The protein below binds the small molecule below.
Small molecule (SMILES): CC(=O)N[C@@H]1[C@@H](O)[C@@H](O)[C@@H](CO)O[C@H]1O

Sequence of chain 1.B:
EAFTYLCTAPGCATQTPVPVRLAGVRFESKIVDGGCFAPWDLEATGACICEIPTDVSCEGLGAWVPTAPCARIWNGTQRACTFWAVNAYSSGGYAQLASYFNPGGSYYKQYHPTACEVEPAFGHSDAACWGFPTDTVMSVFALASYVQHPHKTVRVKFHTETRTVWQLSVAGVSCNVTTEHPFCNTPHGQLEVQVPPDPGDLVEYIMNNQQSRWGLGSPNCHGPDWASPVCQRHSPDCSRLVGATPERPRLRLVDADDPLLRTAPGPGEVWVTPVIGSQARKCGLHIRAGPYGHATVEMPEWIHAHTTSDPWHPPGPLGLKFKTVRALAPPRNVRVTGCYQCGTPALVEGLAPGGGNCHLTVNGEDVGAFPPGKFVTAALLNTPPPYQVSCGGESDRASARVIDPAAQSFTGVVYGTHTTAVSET

Sequence of chain 1.A:
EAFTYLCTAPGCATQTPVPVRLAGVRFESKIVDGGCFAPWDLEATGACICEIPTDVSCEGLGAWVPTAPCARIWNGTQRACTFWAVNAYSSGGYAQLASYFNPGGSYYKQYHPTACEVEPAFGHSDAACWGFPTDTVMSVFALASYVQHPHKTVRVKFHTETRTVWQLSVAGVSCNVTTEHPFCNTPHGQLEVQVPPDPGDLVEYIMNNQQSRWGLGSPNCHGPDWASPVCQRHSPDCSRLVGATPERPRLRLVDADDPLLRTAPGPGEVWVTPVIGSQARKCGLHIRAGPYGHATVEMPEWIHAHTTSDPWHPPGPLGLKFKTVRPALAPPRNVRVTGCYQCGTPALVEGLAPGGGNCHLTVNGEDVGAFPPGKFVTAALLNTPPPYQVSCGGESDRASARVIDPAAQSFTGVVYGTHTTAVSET

Binding-site contacts:
Ligand atom O6 contacts residue ARG292 of chain 1.B at 3.9 Å.
Ligand atom C8 contacts residue THR429 of chain 1.A at 3.4 Å.
Ligand atom O7 contacts residue NGA1 of chain 1.Q at 4.0 Å.
Ligand atom O6 contacts residue THR429 of chain 1.A at 4.4 Å.
Ligand atom C6 contacts residue HIS290 of chain 1.B at 4.3 Å.
Ligand atom C1 contacts residue THR429 of chain 1.A at 1.4 Å.
Ligand atom N2 contacts residue THR429 of chain 1.A at 2.8 Å (h-bond).
Ligand atom C4 contacts residue THR429 of chain 1.A at 4.2 Å.
Ligand atom O6 contacts residue HIS290 of chain 1.B at 3.4 Å.
Ligand atom C2 contacts residue THR429 of chain 1.A at 2.4 Å.
Ligand atom C8 contacts residue NGA1 of chain 1.Q at 4.0 Å.
Ligand atom O7 contacts residue THR429 of chain 1.A at 3.6 Å (h-bond).
Ligand atom C7 contacts residue THR429 of chain 1.A at 3.3 Å.
Ligand atom O5 contacts residue THR429 of chain 1.A at 2.4 Å (h-bond).
Ligand atom O5 contacts residue HIS290 of chain 1.B at 3.6 Å.
Ligand atom C5 contacts residue THR429 of chain 1.A at 3.6 Å.
Ligand atom C7 contacts residue NGA1 of chain 1.Q at 4.5 Å.
Ligand atom C3 contacts residue THR429 of chain 1.A at 3.7 Å.